Binding-site contacts:
Ligand atom NAN contacts residue GLY132 of chain 1.F at 3.7 Å.
Ligand atom CAR contacts residue PHE202 of chain 1.F at 3.7 Å (hydrophobic).
Ligand atom CAS contacts residue GLN206 of chain 1.F at 3.5 Å.
Ligand atom NAN contacts residue PHE202 of chain 1.F at 3.5 Å.
Ligand atom CAI contacts residue THR130 of chain 1.F at 3.7 Å.
Ligand atom NAN contacts residue ILE236 of chain 1.F at 3.5 Å (h-bond).
Ligand atom CD1 contacts residue ARG208 of chain 1.F at 3.3 Å.
Ligand atom CD1 contacts residue LEU262 of chain 1.F at 3.5 Å (hydrophobic).
Ligand atom CE2 contacts residue TYR24 of chain 1.E at 3.5 Å (hydrophobic).
Ligand atom CAR contacts residue GLN206 of chain 1.F at 3.6 Å.
Ligand atom CAL contacts residue SER131 of chain 1.F at 3.5 Å.
Ligand atom CE1 contacts residue ASP268 of chain 1.F at 3.8 Å.
Ligand atom OAB contacts residue GLU237 of chain 1.F at 3.2 Å.
Ligand atom OAA contacts residue ARG208 of chain 1.F at 2.8 Å (salt-bridge).
Ligand atom OAB contacts residue MET238 of chain 1.F at 3.5 Å.
Ligand atom OAO contacts residue PO41 of chain 1.R at 3.5 Å (h-bond).
Ligand atom CZ contacts residue ILE270 of chain 1.F at 3.8 Å (hydrophobic).
Ligand atom CAQ contacts residue GLY132 of chain 1.F at 3.4 Å.
Ligand atom CAS contacts residue ILE236 of chain 1.F at 3.5 Å (hydrophobic).
Ligand atom OAA contacts residue GLY132 of chain 1.F at 3.3 Å (h-bond).
Ligand atom CE1 contacts residue ARG208 of chain 1.F at 3.6 Å.
Ligand atom OAB contacts residue ILE236 of chain 1.F at 3.6 Å.
Ligand atom CE2 contacts residue PHE202 of chain 1.F at 3.8 Å (hydrophobic).
Ligand atom CAJ contacts residue HIS25 of chain 1.E at 3.3 Å.
Ligand atom CAS contacts residue PHE202 of chain 1.F at 3.6 Å (hydrophobic).
Ligand atom NAT contacts residue SER131 of chain 1.F at 3.8 Å.
Ligand atom OAC contacts residue HIS25 of chain 1.E at 2.8 Å (h-bond).
Ligand atom NAN contacts residue GLN206 of chain 1.F at 2.6 Å (h-bond).
Ligand atom OAA contacts residue GLN206 of chain 1.F at 3.6 Å.
Ligand atom CAM contacts residue PO41 of chain 1.R at 3.6 Å.
Ligand atom CAQ contacts residue SER131 of chain 1.F at 3.4 Å.
Ligand atom OAB contacts residue GLN206 of chain 1.F at 2.8 Å (h-bond).
Ligand atom CAJ contacts residue MET99 of chain 1.F at 3.5 Å (hydrophobic).
Ligand atom CAR contacts residue ARG208 of chain 1.F at 3.7 Å.
Ligand atom CAR contacts residue SER131 of chain 1.F at 3.7 Å.
Ligand atom CAM contacts residue THR130 of chain 1.F at 3.3 Å.
Ligand atom CAR contacts residue GLY132 of chain 1.F at 3.2 Å.
Ligand atom NAT contacts residue THR130 of chain 1.F at 3.8 Å.
Ligand atom CE1 contacts residue ILE270 of chain 1.F at 3.8 Å (hydrophobic).
Ligand atom CAI contacts residue SER131 of chain 1.F at 3.5 Å.

This small molecule binds to this protein.
Small molecule (SMILES): O=c1[nH]c(=O)n(COCCO)cc1Cc1ccccc1

Sequence of chain 1.F:
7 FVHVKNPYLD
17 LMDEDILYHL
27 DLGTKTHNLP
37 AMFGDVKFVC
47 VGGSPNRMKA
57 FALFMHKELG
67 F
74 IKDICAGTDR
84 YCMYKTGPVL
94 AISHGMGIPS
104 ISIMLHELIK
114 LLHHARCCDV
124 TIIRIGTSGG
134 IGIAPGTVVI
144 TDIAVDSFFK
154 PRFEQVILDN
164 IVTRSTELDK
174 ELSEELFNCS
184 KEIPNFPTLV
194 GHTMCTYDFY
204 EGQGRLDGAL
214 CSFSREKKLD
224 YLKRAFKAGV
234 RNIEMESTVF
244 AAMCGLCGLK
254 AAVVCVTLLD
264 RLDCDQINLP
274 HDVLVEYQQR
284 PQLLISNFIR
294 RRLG

Sequence of chain 1.E:
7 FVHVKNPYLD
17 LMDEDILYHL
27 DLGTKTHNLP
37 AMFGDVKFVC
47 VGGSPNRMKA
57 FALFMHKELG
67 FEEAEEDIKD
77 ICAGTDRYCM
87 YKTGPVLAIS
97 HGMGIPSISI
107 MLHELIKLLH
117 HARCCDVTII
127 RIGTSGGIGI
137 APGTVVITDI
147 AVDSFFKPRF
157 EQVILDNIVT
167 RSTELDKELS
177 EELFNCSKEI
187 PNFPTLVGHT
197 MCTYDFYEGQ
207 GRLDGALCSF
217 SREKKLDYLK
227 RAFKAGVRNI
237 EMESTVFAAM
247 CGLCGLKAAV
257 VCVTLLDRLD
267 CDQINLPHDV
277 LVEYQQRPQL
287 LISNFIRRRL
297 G